Binding-site contacts:
Ligand atom C5 contacts residue THR23 of chain 1.A at 4.0 Å.
Ligand atom C10 contacts residue TYR130 of chain 1.A at 3.6 Å (hydrophobic).
Ligand atom C10 contacts residue PHE223 of chain 1.A at 3.7 Å (hydrophobic).
Ligand atom C5 contacts residue LEU19 of chain 1.A at 3.6 Å (hydrophobic).
Ligand atom C16 contacts residue PHE144 of chain 1.A at 3.6 Å (hydrophobic).
Ligand atom C12 contacts residue PHE222 of chain 1.A at 3.6 Å (hydrophobic).
Ligand atom C15 contacts residue THR23 of chain 1.A at 4.1 Å.
Ligand atom O1 contacts residue THR23 of chain 1.A at 4.0 Å.
Ligand atom C15 contacts residue LEU19 of chain 1.A at 4.1 Å (hydrophobic).
Ligand atom C17 contacts residue VAL206 of chain 1.A at 3.5 Å (hydrophobic).
Ligand atom C1 contacts residue ILE210 of chain 1.A at 4.2 Å (hydrophobic).
Ligand atom C16 contacts residue VAL89 of chain 1.A at 4.1 Å (hydrophobic).
Ligand atom C9 contacts residue PHE223 of chain 1.A at 3.8 Å (hydrophobic).
Ligand atom C6 contacts residue LEU19 of chain 1.A at 3.9 Å (hydrophobic).
Ligand atom O2 contacts residue ILE210 of chain 1.A at 3.4 Å.
Ligand atom C11 contacts residue PHE223 of chain 1.A at 4.0 Å (hydrophobic).
Ligand atom C16 contacts residue PHE223 of chain 1.A at 4.0 Å (hydrophobic).
Ligand atom C2 contacts residue THR23 of chain 1.A at 3.5 Å.
Ligand atom C3 contacts residue PHE26 of chain 1.A at 4.0 Å (hydrophobic).
Ligand atom C1 contacts residue PHE26 of chain 1.A at 3.9 Å (hydrophobic).
Ligand atom C14 contacts residue ILE210 of chain 1.A at 4.1 Å (hydrophobic).
Ligand atom C14 contacts residue PHE26 of chain 1.A at 3.5 Å (hydrophobic).
Ligand atom C7 contacts residue LEU19 of chain 1.A at 4.1 Å (hydrophobic).
Ligand atom O3 contacts residue ILE210 of chain 1.A at 4.1 Å.
Ligand atom C12 contacts residue PHE144 of chain 1.A at 4.0 Å (hydrophobic).
Ligand atom C13 contacts residue PHE144 of chain 1.A at 3.7 Å (hydrophobic).
Ligand atom C8 contacts residue PHE80 of chain 1.A at 3.9 Å (hydrophobic).
Ligand atom C15 contacts residue LEU91 of chain 1.A at 4.2 Å (hydrophobic).
Ligand atom C13 contacts residue ALA214 of chain 1.A at 3.8 Å (hydrophobic).
Ligand atom C10 contacts residue PHE80 of chain 1.A at 4.1 Å (hydrophobic).
Ligand atom C13 contacts residue ILE210 of chain 1.A at 4.0 Å (hydrophobic).
Ligand atom C16 contacts residue MET82 of chain 1.A at 4.0 Å (hydrophobic).
Ligand atom O3 contacts residue VAL89 of chain 1.A at 4.1 Å.
Ligand atom C13 contacts residue PHE222 of chain 1.A at 4.1 Å (hydrophobic).
Ligand atom O3 contacts residue TYR130 of chain 1.A at 2.6 Å (h-bond).
Ligand atom C4 contacts residue LEU8 of chain 1.A at 4.1 Å (hydrophobic).
Ligand atom O2 contacts residue PHE26 of chain 1.A at 3.2 Å.
Ligand atom C11 contacts residue TYR130 of chain 1.A at 4.0 Å (hydrophobic).
Ligand atom C9 contacts residue TYR130 of chain 1.A at 4.2 Å (hydrophobic).
Ligand atom C8 contacts residue TYR130 of chain 1.A at 3.9 Å (hydrophobic).

Sequence of chain 1.A:
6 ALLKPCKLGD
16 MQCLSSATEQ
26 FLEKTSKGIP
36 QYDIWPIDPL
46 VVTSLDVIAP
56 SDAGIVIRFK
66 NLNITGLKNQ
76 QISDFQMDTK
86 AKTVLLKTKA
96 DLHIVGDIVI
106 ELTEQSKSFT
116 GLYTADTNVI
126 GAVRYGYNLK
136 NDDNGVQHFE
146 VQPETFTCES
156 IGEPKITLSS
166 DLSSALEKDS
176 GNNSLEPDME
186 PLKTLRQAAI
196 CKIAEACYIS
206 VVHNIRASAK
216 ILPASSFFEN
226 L

This protein binds this small molecule.
Small molecule (SMILES): CC[C@]1(C)O[C@@H]1CC/C(C)=C/CC/C(C)=C/C(=O)OC